A protein and the small-molecule ligand that binds it are described below.
Small molecule (SMILES): CC(=O)N[C@H]1[C@H](O[C@H]2[C@H](O)[C@@H](NC(C)=O)CO[C@@H]2CO)O[C@H](CO)[C@@H](O[C@@H]2O[C@H](CO)[C@@H](O)[C@H](O)[C@@H]2O)[C@@H]1O

Binding-site contacts:
Ligand atom C7 contacts residue NAG1 of chain 1.R at 4.1 Å.
Ligand atom C1 contacts residue ASP405 of chain 1.A at 3.6 Å.
Ligand atom C8 contacts residue NAG2 of chain 1.R at 3.9 Å.
Ligand atom C7 contacts residue ASN430 of chain 1.A at 4.0 Å.
Ligand atom C8 contacts residue NAG1 of chain 1.R at 3.5 Å.
Ligand atom C4 contacts residue NAG1 of chain 1.R at 4.0 Å.
Ligand atom N2 contacts residue ASN430 of chain 1.A at 3.1 Å (h-bond).
Ligand atom O7 contacts residue NAG2 of chain 1.R at 2.8 Å (h-bond).
Ligand atom C3 contacts residue ASP405 of chain 1.A at 3.5 Å.
Ligand atom O7 contacts residue LEU403 of chain 1.A at 3.9 Å.
Ligand atom C7 contacts residue NAG2 of chain 1.R at 3.8 Å.
Ligand atom C7 contacts residue ASP405 of chain 1.A at 3.9 Å.
Ligand atom C1 contacts residue NAG1 of chain 1.R at 3.7 Å.
Ligand atom C7 contacts residue ALA407 of chain 1.A at 4.0 Å (hydrophobic).
Ligand atom O4 contacts residue NAG1 of chain 1.R at 3.2 Å.
Ligand atom C6 contacts residue HIS452 of chain 1.A at 3.8 Å.
Ligand atom N2 contacts residue ALA407 of chain 1.A at 4.1 Å.
Ligand atom C2 contacts residue ASP405 of chain 1.A at 3.5 Å.
Ligand atom O5 contacts residue NAG1 of chain 1.R at 3.3 Å.
Ligand atom O2 contacts residue MAN8 of chain 1.R at 4.0 Å.
Ligand atom O6 contacts residue NAG1 of chain 1.R at 2.4 Å (h-bond).
Ligand atom O6 contacts residue HIS452 of chain 1.A at 3.9 Å.
Ligand atom C2 contacts residue ASN430 of chain 1.A at 2.6 Å.
Ligand atom C6 contacts residue VAL428 of chain 1.A at 4.1 Å (hydrophobic).
Ligand atom C6 contacts residue NAG1 of chain 1.R at 3.5 Å.
Ligand atom C6 contacts residue NAG2 of chain 1.R at 4.2 Å.
Ligand atom C5 contacts residue ASN430 of chain 1.A at 3.5 Å.
Ligand atom O3 contacts residue ASP405 of chain 1.A at 4.2 Å.
Ligand atom C8 contacts residue TYR384 of chain 1.A at 3.4 Å (hydrophobic).
Ligand atom C3 contacts residue NAG1 of chain 1.R at 3.7 Å.
Ligand atom N2 contacts residue ASP405 of chain 1.A at 2.9 Å (salt-bridge).
Ligand atom O5 contacts residue ASN430 of chain 1.A at 2.3 Å (h-bond).
Ligand atom C8 contacts residue HIS452 of chain 1.A at 4.2 Å.
Ligand atom C8 contacts residue ASP405 of chain 1.A at 4.1 Å.
Ligand atom C8 contacts residue ALA407 of chain 1.A at 3.8 Å (hydrophobic).
Ligand atom N2 contacts residue NAG1 of chain 1.R at 4.1 Å.
Ligand atom O3 contacts residue NAG2 of chain 1.R at 3.5 Å.
Ligand atom O3 contacts residue NAG1 of chain 1.R at 2.9 Å (h-bond).
Ligand atom C1 contacts residue ASN430 of chain 1.A at 1.4 Å.
Ligand atom C3 contacts residue ASN430 of chain 1.A at 3.9 Å.

Sequence of chain 1.A:
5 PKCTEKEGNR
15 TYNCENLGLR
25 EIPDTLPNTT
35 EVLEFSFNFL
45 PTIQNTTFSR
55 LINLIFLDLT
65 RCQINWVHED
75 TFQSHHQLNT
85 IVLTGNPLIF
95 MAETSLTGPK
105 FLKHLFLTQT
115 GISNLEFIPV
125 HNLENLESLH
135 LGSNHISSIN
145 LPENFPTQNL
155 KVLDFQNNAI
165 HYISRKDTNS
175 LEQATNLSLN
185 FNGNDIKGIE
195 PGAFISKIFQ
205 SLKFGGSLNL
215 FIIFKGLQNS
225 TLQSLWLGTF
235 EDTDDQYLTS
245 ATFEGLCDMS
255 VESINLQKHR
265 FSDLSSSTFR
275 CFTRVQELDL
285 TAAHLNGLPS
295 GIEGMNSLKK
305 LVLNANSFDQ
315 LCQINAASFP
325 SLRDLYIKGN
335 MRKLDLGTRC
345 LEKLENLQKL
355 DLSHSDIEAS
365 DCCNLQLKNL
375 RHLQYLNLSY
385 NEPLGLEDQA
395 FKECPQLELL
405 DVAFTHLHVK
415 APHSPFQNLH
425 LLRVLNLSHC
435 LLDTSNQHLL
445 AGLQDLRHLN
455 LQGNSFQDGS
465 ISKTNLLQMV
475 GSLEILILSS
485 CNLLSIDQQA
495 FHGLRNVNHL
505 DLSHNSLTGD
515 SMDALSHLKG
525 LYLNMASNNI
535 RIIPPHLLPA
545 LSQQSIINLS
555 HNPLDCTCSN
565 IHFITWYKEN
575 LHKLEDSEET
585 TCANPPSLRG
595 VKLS